Sequence of chain 2.B:
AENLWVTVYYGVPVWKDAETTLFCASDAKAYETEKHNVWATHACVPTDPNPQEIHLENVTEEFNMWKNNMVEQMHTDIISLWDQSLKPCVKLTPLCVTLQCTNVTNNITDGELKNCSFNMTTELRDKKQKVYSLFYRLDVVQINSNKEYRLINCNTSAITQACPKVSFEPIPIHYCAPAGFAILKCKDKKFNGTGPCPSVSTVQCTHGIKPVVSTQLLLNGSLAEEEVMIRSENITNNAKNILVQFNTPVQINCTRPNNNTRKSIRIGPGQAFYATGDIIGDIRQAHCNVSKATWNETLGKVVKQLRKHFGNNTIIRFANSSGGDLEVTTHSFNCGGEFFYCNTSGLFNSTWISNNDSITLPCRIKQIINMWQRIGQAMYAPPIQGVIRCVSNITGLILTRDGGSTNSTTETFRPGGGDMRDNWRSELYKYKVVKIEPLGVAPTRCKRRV

The small molecule below binds the protein below.
Small molecule (SMILES): CC(=O)N[C@H]1[C@H](O[C@H]2[C@H](O)[C@@H](NC(C)=O)CO[C@@H]2CO)O[C@H](CO)[C@@H](O)[C@@H]1O

Binding-site contacts:
Ligand atom C5 contacts residue GLN263 of chain 2.B at 3.8 Å.
Ligand atom O6 contacts residue ARG412 of chain 2.B at 3.7 Å.
Ligand atom O6 contacts residue ASN265 of chain 2.B at 4.5 Å.
Ligand atom C8 contacts residue SER303 of chain 2.B at 3.6 Å.
Ligand atom C3 contacts residue ASN265 of chain 2.B at 3.8 Å.
Ligand atom O5 contacts residue GLN263 of chain 2.B at 4.3 Å.
Ligand atom C8 contacts residue SER381 of chain 2.B at 3.9 Å.
Ligand atom O7 contacts residue ASN265 of chain 2.B at 3.1 Å (h-bond).
Ligand atom C8 contacts residue ASN301 of chain 2.B at 4.1 Å.
Ligand atom O7 contacts residue ASN301 of chain 2.B at 4.3 Å.
Ligand atom O5 contacts residue ASN265 of chain 2.B at 2.3 Å (h-bond).
Ligand atom C2 contacts residue ASN265 of chain 2.B at 2.5 Å.
Ligand atom C1 contacts residue ASN265 of chain 2.B at 1.4 Å.
Ligand atom C5 contacts residue ASN265 of chain 2.B at 3.6 Å.
Ligand atom C4 contacts residue ASN265 of chain 2.B at 4.2 Å.
Ligand atom C4 contacts residue GLN263 of chain 2.B at 4.4 Å.
Ligand atom C8 contacts residue ASN265 of chain 2.B at 4.4 Å.
Ligand atom N2 contacts residue ASN265 of chain 2.B at 2.9 Å (h-bond).
Ligand atom C1 contacts residue GLN263 of chain 2.B at 4.1 Å.
Ligand atom C7 contacts residue ASN265 of chain 2.B at 3.2 Å.
Ligand atom C3 contacts residue GLN263 of chain 2.B at 4.2 Å.
Ligand atom N2 contacts residue GLN263 of chain 2.B at 4.3 Å.
Ligand atom C8 contacts residue VAL302 of chain 2.B at 4.1 Å (hydrophobic).